Sequence of chain 2.A:
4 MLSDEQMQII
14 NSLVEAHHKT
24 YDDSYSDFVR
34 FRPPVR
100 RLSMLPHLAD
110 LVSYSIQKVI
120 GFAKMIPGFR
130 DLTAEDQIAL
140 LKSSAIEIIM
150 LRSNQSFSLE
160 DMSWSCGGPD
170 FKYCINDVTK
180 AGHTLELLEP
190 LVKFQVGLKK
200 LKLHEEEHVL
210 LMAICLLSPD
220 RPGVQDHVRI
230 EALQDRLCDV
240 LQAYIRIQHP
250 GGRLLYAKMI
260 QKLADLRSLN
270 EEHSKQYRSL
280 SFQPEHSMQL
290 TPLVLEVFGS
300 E

Binding-site contacts:
Ligand atom O27 contacts residue TYR24 of chain 2.A at 2.7 Å (h-bond).
Ligand atom C15 contacts residue VAL293 of chain 2.A at 3.8 Å (hydrophobic).
Ligand atom C32 contacts residue ILE148 of chain 2.A at 3.9 Å (hydrophobic).
Ligand atom C6 contacts residue LEU190 of chain 2.A at 3.6 Å (hydrophobic).
Ligand atom O30 contacts residue ARG151 of chain 2.A at 2.8 Å (salt-bridge).
Ligand atom O27 contacts residue SER155 of chain 2.A at 3.0 Å (h-bond).
Ligand atom C15 contacts residue PHE297 of chain 2.A at 3.9 Å (hydrophobic).
Ligand atom C26 contacts residue TYR28 of chain 2.A at 3.5 Å (hydrophobic).
Ligand atom O16 contacts residue TYR276 of chain 2.A at 3.7 Å.
Ligand atom C25 contacts residue CYS165 of chain 2.A at 3.3 Å (hydrophobic).
Ligand atom C26 contacts residue CYS165 of chain 2.A at 3.9 Å (hydrophobic).
Ligand atom C13 contacts residue VAL111 of chain 2.A at 3.6 Å (hydrophobic).
Ligand atom O16 contacts residue HIS272 of chain 2.A at 2.9 Å (h-bond).
Ligand atom C12 contacts residue HIS182 of chain 2.A at 3.8 Å.
Ligand atom C10 contacts residue HIS182 of chain 2.A at 3.5 Å.
Ligand atom C15 contacts residue TYR276 of chain 2.A at 3.7 Å (hydrophobic).
Ligand atom C11 contacts residue HIS182 of chain 2.A at 3.9 Å.
Ligand atom O27 contacts residue SER152 of chain 2.A at 3.5 Å.
Ligand atom C23 contacts residue SER152 of chain 2.A at 3.7 Å.
Ligand atom C14 contacts residue HIS272 of chain 2.A at 3.9 Å.
Ligand atom C5 contacts residue MET149 of chain 2.A at 3.8 Å (hydrophobic).
Ligand atom C31 contacts residue SER114 of chain 2.A at 3.9 Å.
Ligand atom C4 contacts residue ILE148 of chain 2.A at 3.6 Å (hydrophobic).
Ligand atom C22 contacts residue SER152 of chain 2.A at 3.5 Å.
Ligand atom C26 contacts residue TYR24 of chain 2.A at 3.4 Å (hydrophobic).
Ligand atom C17 contacts residue LEU104 of chain 2.A at 3.7 Å (hydrophobic).
Ligand atom C10 contacts residue VAL177 of chain 2.A at 3.5 Å (hydrophobic).
Ligand atom C32 contacts residue SER114 of chain 2.A at 3.2 Å.
Ligand atom C29 contacts residue ARG151 of chain 2.A at 3.8 Å.
Ligand atom C25 contacts residue SER155 of chain 2.A at 3.8 Å.
Ligand atom O27 contacts residue ARG151 of chain 2.A at 3.9 Å.
Ligand atom C19 contacts residue TRP163 of chain 2.A at 3.5 Å (hydrophobic).
Ligand atom C26 contacts residue SER155 of chain 2.A at 3.9 Å.
Ligand atom C1 contacts residue VAL111 of chain 2.A at 3.7 Å (hydrophobic).
Ligand atom O16 contacts residue HIS182 of chain 2.A at 3.1 Å (h-bond).
Ligand atom C28 contacts residue TYR24 of chain 2.A at 3.8 Å (hydrophobic).
Ligand atom C24 contacts residue SER152 of chain 2.A at 3.9 Å.
Ligand atom O30 contacts residue SER114 of chain 2.A at 3.0 Å (h-bond).
Ligand atom C13 contacts residue HIS272 of chain 2.A at 3.9 Å.
Ligand atom C12 contacts residue VAL111 of chain 2.A at 3.9 Å (hydrophobic).

The protein below binds the small molecule below.
Small molecule (SMILES): C=C1/C(=C\C=C2/CCC[C@@]3(C)[C@H]2CCCC[C@H]3[C@H](C)CCCC(C)(C)O)C[C@@H](O)C[C@@H]1O